This protein binds this small molecule.
Small molecule (SMILES): CC(=O)N[C@H]1[C@H](O[C@H]2[C@H](O)[C@@H](NC(C)=O)CO[C@@H]2CO)O[C@H](CO)[C@@H](O[C@@H]2O[C@H](CO)[C@@H](O)[C@H](O)[C@@H]2O)[C@@H]1O

Sequence of chain 1.F:
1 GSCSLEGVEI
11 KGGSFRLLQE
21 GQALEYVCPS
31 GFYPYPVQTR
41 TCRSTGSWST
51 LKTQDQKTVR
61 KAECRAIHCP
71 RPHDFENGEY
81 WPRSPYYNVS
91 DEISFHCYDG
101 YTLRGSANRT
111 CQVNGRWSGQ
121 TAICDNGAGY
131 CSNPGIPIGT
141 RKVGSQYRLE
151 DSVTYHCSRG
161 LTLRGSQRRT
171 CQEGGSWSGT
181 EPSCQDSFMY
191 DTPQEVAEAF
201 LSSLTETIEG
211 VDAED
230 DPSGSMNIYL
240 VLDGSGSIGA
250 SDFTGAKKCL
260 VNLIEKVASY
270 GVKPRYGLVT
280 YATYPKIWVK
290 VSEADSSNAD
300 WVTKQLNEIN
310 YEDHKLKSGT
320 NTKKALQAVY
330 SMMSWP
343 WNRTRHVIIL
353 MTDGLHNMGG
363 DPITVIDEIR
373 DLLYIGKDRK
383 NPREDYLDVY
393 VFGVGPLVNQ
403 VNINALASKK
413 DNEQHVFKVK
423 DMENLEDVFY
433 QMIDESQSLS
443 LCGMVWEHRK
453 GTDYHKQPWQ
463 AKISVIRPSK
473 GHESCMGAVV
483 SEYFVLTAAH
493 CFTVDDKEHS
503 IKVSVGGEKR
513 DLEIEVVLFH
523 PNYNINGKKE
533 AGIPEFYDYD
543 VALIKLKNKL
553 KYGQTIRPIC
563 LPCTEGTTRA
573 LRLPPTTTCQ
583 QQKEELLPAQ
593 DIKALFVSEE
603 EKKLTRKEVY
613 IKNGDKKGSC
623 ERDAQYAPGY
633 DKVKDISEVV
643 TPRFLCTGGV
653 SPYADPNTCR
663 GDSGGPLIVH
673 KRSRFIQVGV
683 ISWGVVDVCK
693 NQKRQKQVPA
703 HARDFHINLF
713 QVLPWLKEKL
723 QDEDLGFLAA

Binding-site contacts:
Ligand atom C2 contacts residue ASN108 of chain 1.F at 2.4 Å.
Ligand atom C7 contacts residue ASN108 of chain 1.F at 3.7 Å.
Ligand atom C8 contacts residue ASN108 of chain 1.F at 4.3 Å.
Ligand atom O6 contacts residue GLU92 of chain 1.F at 4.3 Å.
Ligand atom C1 contacts residue ASN108 of chain 1.F at 1.4 Å.
Ligand atom O5 contacts residue ASN108 of chain 1.F at 2.4 Å (h-bond).
Ligand atom C3 contacts residue ASN108 of chain 1.F at 3.8 Å.
Ligand atom C4 contacts residue ASN108 of chain 1.F at 4.2 Å.
Ligand atom C5 contacts residue ASN108 of chain 1.F at 3.7 Å.
Ligand atom O7 contacts residue ALA107 of chain 1.F at 4.0 Å.
Ligand atom N2 contacts residue ASN108 of chain 1.F at 2.8 Å (h-bond).